Sequence of chain 1.A:
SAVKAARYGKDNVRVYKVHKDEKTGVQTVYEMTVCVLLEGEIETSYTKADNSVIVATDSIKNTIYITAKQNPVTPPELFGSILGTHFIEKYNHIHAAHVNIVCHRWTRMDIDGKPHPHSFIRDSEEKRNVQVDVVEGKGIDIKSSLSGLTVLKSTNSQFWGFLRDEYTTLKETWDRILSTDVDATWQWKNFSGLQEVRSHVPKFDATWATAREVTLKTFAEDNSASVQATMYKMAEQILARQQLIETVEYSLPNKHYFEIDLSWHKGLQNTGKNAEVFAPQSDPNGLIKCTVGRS

Binding-site contacts:
Ligand atom C5 contacts residue PHE159 of chain 1.A at 3.4 Å (hydrophobic).
Ligand atom C6 contacts residue GLN228 of chain 1.A at 3.7 Å.
Ligand atom O2 contacts residue GLN228 of chain 1.A at 3.7 Å.
Ligand atom N7 contacts residue THR57 of chain 2.A at 2.8 Å (h-bond).
Ligand atom N8 contacts residue LEU170 of chain 1.A at 3.8 Å.
Ligand atom C4 contacts residue ARG176 of chain 1.A at 3.8 Å.
Ligand atom O6 contacts residue THR57 of chain 2.A at 3.8 Å.
Ligand atom N8 contacts residue ASP58 of chain 2.A at 4.0 Å.
Ligand atom C4 contacts residue ASN254 of chain 1.A at 3.8 Å.
Ligand atom O2 contacts residue PHE159 of chain 1.A at 3.8 Å.
Ligand atom O2 contacts residue SER226 of chain 1.A at 3.5 Å.
Ligand atom N3 contacts residue ARG176 of chain 1.A at 3.0 Å (salt-bridge).
Ligand atom C2 contacts residue ARG176 of chain 1.A at 3.5 Å.
Ligand atom N7 contacts residue ALA56 of chain 2.A at 3.5 Å.
Ligand atom N1 contacts residue GLN228 of chain 1.A at 2.9 Å (h-bond).
Ligand atom N3 contacts residue ASN254 of chain 1.A at 3.3 Å (h-bond).
Ligand atom C2 contacts residue PHE159 of chain 1.A at 3.6 Å (hydrophobic).
Ligand atom O6 contacts residue ILE54 of chain 2.A at 3.5 Å.
Ligand atom N9 contacts residue PHE159 of chain 1.A at 3.5 Å.
Ligand atom O6 contacts residue TYR8 of chain 2.A at 3.6 Å.
Ligand atom N8 contacts residue ALA56 of chain 2.A at 3.7 Å.
Ligand atom C2 contacts residue GLN228 of chain 1.A at 3.7 Å.
Ligand atom C5 contacts residue THR57 of chain 2.A at 4.0 Å.
Ligand atom O2 contacts residue ARG176 of chain 1.A at 2.8 Å (salt-bridge).
Ligand atom N9 contacts residue LEU170 of chain 1.A at 4.0 Å.
Ligand atom O6 contacts residue GLN228 of chain 1.A at 2.9 Å (h-bond).
Ligand atom O6 contacts residue PHE159 of chain 1.A at 4.0 Å.
Ligand atom N9 contacts residue THR57 of chain 2.A at 4.0 Å.
Ligand atom N8 contacts residue THR57 of chain 2.A at 3.3 Å (h-bond).
Ligand atom C6 contacts residue PHE159 of chain 1.A at 3.4 Å (hydrophobic).
Ligand atom C2 contacts residue ASN254 of chain 1.A at 3.8 Å.
Ligand atom N9 contacts residue ARG176 of chain 1.A at 3.8 Å.
Ligand atom C2 contacts residue VAL227 of chain 1.A at 3.9 Å (hydrophobic).
Ligand atom N1 contacts residue PHE159 of chain 1.A at 3.6 Å.
Ligand atom O2 contacts residue ASN254 of chain 1.A at 4.1 Å.
Ligand atom O2 contacts residue VAL227 of chain 1.A at 2.8 Å (h-bond).
Ligand atom C4 contacts residue PHE159 of chain 1.A at 3.4 Å (hydrophobic).
Ligand atom N8 contacts residue PHE159 of chain 1.A at 3.5 Å.
Ligand atom N7 contacts residue PHE159 of chain 1.A at 3.5 Å.
Ligand atom N3 contacts residue PHE159 of chain 1.A at 3.6 Å.

The small molecule below binds the protein below.
Small molecule (SMILES): O=c1[nH]c(=O)c2nn[nH]c2[nH]1

Sequence of chain 2.A:
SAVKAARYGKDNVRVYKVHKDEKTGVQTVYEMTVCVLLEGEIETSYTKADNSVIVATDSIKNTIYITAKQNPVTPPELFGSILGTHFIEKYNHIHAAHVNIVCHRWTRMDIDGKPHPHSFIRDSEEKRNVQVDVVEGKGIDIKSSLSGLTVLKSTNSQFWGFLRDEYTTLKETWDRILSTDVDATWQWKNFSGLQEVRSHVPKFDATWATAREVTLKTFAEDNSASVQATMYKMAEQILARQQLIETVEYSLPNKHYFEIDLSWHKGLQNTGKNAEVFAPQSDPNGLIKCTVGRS